Sequence of chain 32.A:
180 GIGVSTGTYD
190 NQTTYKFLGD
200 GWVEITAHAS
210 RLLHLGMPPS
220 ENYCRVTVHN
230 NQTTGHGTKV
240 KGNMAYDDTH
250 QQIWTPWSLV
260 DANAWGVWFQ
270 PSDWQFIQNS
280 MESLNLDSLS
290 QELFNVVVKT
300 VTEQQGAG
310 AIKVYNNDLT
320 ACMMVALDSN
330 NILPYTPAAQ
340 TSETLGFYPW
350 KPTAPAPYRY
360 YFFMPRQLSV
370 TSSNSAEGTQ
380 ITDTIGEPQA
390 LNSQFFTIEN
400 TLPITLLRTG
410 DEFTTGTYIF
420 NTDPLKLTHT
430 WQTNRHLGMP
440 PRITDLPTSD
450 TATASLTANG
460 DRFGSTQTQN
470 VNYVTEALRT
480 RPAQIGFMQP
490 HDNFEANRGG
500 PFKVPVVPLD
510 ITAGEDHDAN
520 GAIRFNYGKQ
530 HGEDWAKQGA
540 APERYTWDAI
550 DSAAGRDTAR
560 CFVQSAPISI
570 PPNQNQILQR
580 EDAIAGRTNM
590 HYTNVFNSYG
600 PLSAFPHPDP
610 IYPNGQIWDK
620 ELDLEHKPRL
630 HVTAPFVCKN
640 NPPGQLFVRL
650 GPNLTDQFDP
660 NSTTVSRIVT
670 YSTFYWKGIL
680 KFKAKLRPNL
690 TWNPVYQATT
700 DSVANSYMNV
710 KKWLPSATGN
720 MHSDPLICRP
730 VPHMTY

Binding-site contacts:
Ligand atom O3' contacts residue LYS682 of chain 32.A at 3.1 Å (salt-bridge).
Ligand atom C2' contacts residue LYS682 of chain 32.A at 3.6 Å.
Ligand atom N4 contacts residue ASP199 of chain 32.A at 4.0 Å.
Ligand atom C1' contacts residue LYS682 of chain 32.A at 4.5 Å.
Ligand atom C2 contacts residue TRP201 of chain 32.A at 3.9 Å (hydrophobic).
Ligand atom C5 contacts residue TRP201 of chain 32.A at 3.4 Å (hydrophobic).
Ligand atom C3' contacts residue TRP201 of chain 32.A at 4.1 Å (hydrophobic).
Ligand atom O2 contacts residue LYS682 of chain 32.A at 4.2 Å.
Ligand atom O4' contacts residue TRP201 of chain 32.A at 4.5 Å.
Ligand atom C4' contacts residue TRP201 of chain 32.A at 4.3 Å (hydrophobic).
Ligand atom O2 contacts residue LEU197 of chain 32.A at 4.0 Å.
Ligand atom C6 contacts residue TRP201 of chain 32.A at 3.5 Å (hydrophobic).
Ligand atom N4 contacts residue TRP201 of chain 32.A at 3.8 Å.
Ligand atom OP1 contacts residue PRO423 of chain 32.A at 3.6 Å.
Ligand atom O2 contacts residue TRP201 of chain 32.A at 4.3 Å.
Ligand atom O5' contacts residue TRP201 of chain 32.A at 3.6 Å.
Ligand atom C2' contacts residue TRP201 of chain 32.A at 3.7 Å (hydrophobic).
Ligand atom N4 contacts residue GLY198 of chain 32.A at 3.8 Å.
Ligand atom C1' contacts residue TRP201 of chain 32.A at 4.5 Å (hydrophobic).
Ligand atom C4 contacts residue TRP201 of chain 32.A at 3.3 Å (hydrophobic).
Ligand atom N1 contacts residue TRP201 of chain 32.A at 4.0 Å.
Ligand atom N3 contacts residue TRP201 of chain 32.A at 3.6 Å.
Ligand atom C5' contacts residue TRP201 of chain 32.A at 3.5 Å (hydrophobic).
Ligand atom C3' contacts residue LYS682 of chain 32.A at 3.8 Å.

A protein and the small-molecule ligand that binds it are described below.
Small molecule (SMILES): Nc1ccn([C@H]2C[C@H](O)[C@@H](COP(=O)(O)O)O2)c(=O)n1